Binding-site contacts:
Ligand atom CB contacts residue LYS234 of chain 19.C at 3.9 Å.
Ligand atom NH1 contacts residue LYS98 of chain 20.A at 3.7 Å.
Ligand atom NH1 contacts residue THR88 of chain 20.A at 3.8 Å.
Ligand atom NH2 contacts residue PHE100 of chain 20.A at 2.8 Å (h-bond).
Ligand atom CA contacts residue LYS234 of chain 19.C at 2.5 Å.
Ligand atom NH2 contacts residue LYS97 of chain 20.A at 3.6 Å (salt-bridge).
Ligand atom CZ contacts residue ASN101 of chain 20.A at 3.7 Å.
Ligand atom NH1 contacts residue SER86 of chain 20.A at 3.4 Å (h-bond).
Ligand atom N contacts residue LYS234 of chain 19.C at 1.5 Å.
Ligand atom NH2 contacts residue SER86 of chain 20.A at 3.5 Å (h-bond).
Ligand atom NH1 contacts residue LEU87 of chain 20.A at 3.9 Å.
Ligand atom CD1 contacts residue ILE84 of chain 20.A at 4.0 Å (hydrophobic).
Ligand atom O contacts residue THR88 of chain 20.A at 3.7 Å.
Ligand atom NH2 contacts residue LYS98 of chain 20.A at 2.7 Å (salt-bridge).
Ligand atom CD contacts residue SER86 of chain 20.A at 3.5 Å.
Ligand atom CG contacts residue SER86 of chain 20.A at 4.2 Å.
Ligand atom N contacts residue LYS234 of chain 19.C at 3.6 Å.
Ligand atom C contacts residue SER86 of chain 20.A at 3.6 Å.
Ligand atom CB contacts residue SER86 of chain 20.A at 3.9 Å.
Ligand atom CZ contacts residue PHE100 of chain 20.A at 4.1 Å (hydrophobic).
Ligand atom O contacts residue LYS234 of chain 19.C at 3.4 Å.
Ligand atom CB contacts residue SER233 of chain 19.C at 4.1 Å.
Ligand atom CZ contacts residue LYS98 of chain 20.A at 3.7 Å.
Ligand atom C contacts residue LYS98 of chain 20.A at 3.7 Å.
Ligand atom CA contacts residue SER86 of chain 20.A at 4.0 Å.
Ligand atom CZ contacts residue LEU87 of chain 20.A at 4.2 Å (hydrophobic).
Ligand atom NH2 contacts residue LEU87 of chain 20.A at 3.9 Å.
Ligand atom C contacts residue LYS234 of chain 19.C at 3.0 Å.
Ligand atom O contacts residue SER86 of chain 20.A at 2.8 Å (h-bond).
Ligand atom NH2 contacts residue ASN101 of chain 20.A at 3.7 Å.
Ligand atom CD2 contacts residue ILE84 of chain 20.A at 3.9 Å (hydrophobic).
Ligand atom NE contacts residue SER86 of chain 20.A at 3.6 Å.
Ligand atom O contacts residue LYS98 of chain 20.A at 3.8 Å.
Ligand atom N contacts residue SER233 of chain 19.C at 3.0 Å (h-bond).
Ligand atom NE contacts residue ASN101 of chain 20.A at 3.0 Å (h-bond).
Ligand atom C contacts residue THR88 of chain 20.A at 4.2 Å.
Ligand atom CZ contacts residue SER86 of chain 20.A at 3.2 Å.
Ligand atom CD contacts residue ASN101 of chain 20.A at 3.2 Å.
Ligand atom N contacts residue SER86 of chain 20.A at 4.0 Å.
Ligand atom CA contacts residue SER233 of chain 19.C at 3.6 Å.

Sequence of chain 19.C:
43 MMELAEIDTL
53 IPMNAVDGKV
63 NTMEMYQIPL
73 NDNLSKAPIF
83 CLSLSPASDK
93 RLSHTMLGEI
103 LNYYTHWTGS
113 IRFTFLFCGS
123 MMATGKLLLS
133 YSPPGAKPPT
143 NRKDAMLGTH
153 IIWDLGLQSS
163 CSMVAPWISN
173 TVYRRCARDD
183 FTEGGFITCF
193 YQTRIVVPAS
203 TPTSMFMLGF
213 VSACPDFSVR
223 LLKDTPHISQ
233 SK

Sequence of chain 20.A:
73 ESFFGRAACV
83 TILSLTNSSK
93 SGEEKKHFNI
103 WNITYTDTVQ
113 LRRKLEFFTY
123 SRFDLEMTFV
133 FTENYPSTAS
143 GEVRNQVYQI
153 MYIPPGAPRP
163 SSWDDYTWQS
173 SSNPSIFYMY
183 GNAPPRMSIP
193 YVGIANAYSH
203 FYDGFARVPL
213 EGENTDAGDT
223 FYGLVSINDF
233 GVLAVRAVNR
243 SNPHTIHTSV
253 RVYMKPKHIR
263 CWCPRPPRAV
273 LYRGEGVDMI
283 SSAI

A small-molecule ligand and the protein it binds are described below.
Small molecule (SMILES): CC[C@H](C)[C@H](NC(=O)[C@@H](N)CC(C)C)C(=O)NCC(=O)N[C@@H](CCCN=C(N)N)C(=O)N[C@H](C=O)[C@@H](C)O